Binding-site contacts:
Ligand atom O5 contacts residue THR155 of chain 3.C at 3.8 Å.
Ligand atom N2 contacts residue ASN153 of chain 3.C at 3.2 Å (h-bond).
Ligand atom C8 contacts residue TRP101 of chain 3.E at 4.4 Å (hydrophobic).
Ligand atom O5 contacts residue HIS158 of chain 3.C at 3.2 Å.
Ligand atom C8 contacts residue ALA150 of chain 3.C at 4.5 Å (hydrophobic).
Ligand atom O5 contacts residue ASN153 of chain 3.C at 2.2 Å (h-bond).
Ligand atom C8 contacts residue ASN153 of chain 3.C at 3.9 Å.
Ligand atom O5 contacts residue GLY156 of chain 3.C at 3.9 Å.
Ligand atom C5 contacts residue ASN153 of chain 3.C at 3.6 Å.
Ligand atom C3 contacts residue HIS149 of chain 3.C at 4.3 Å.
Ligand atom O7 contacts residue GLY102 of chain 3.E at 3.0 Å (h-bond).
Ligand atom O3 contacts residue HIS149 of chain 3.C at 4.2 Å.
Ligand atom C1 contacts residue THR155 of chain 3.C at 3.7 Å.
Ligand atom C7 contacts residue ASN153 of chain 3.C at 3.6 Å.
Ligand atom C4 contacts residue ASN153 of chain 3.C at 4.2 Å.
Ligand atom C5 contacts residue HIS158 of chain 3.C at 4.2 Å.
Ligand atom O5 contacts residue HIS149 of chain 3.C at 3.8 Å.
Ligand atom C5 contacts residue GLY156 of chain 3.C at 4.0 Å.
Ligand atom O6 contacts residue HIS158 of chain 3.C at 3.4 Å.
Ligand atom C6 contacts residue GLY156 of chain 3.C at 3.8 Å.
Ligand atom C8 contacts residue HIS149 of chain 3.C at 3.5 Å.
Ligand atom O7 contacts residue ASN153 of chain 3.C at 4.0 Å.
Ligand atom C2 contacts residue HIS149 of chain 3.C at 3.6 Å.
Ligand atom C3 contacts residue ASN153 of chain 3.C at 3.9 Å.
Ligand atom O7 contacts residue TRP101 of chain 3.E at 3.4 Å (h-bond).
Ligand atom C4 contacts residue HIS149 of chain 3.C at 3.7 Å.
Ligand atom C1 contacts residue HIS149 of chain 3.C at 3.7 Å.
Ligand atom O7 contacts residue ASN103 of chain 3.E at 4.5 Å.
Ligand atom C1 contacts residue ASN153 of chain 3.C at 1.4 Å.
Ligand atom C6 contacts residue HIS158 of chain 3.C at 3.9 Å.
Ligand atom C5 contacts residue HIS149 of chain 3.C at 3.6 Å.
Ligand atom C1 contacts residue HIS158 of chain 3.C at 4.1 Å.
Ligand atom C7 contacts residue GLY102 of chain 3.E at 4.0 Å.
Ligand atom C6 contacts residue HIS149 of chain 3.C at 4.1 Å.
Ligand atom O6 contacts residue HIS149 of chain 3.C at 3.6 Å.
Ligand atom C2 contacts residue ASN153 of chain 3.C at 2.6 Å.
Ligand atom C7 contacts residue TRP101 of chain 3.E at 4.3 Å (hydrophobic).

A small-molecule ligand and the protein it binds are described below.
Small molecule (SMILES): CC(=O)N[C@H]1[C@H](O[C@H]2[C@H](O)[C@@H](NC(C)=O)CO[C@@H]2CO)O[C@H](CO)[C@@H](O)[C@@H]1O

Sequence of chain 3.E:
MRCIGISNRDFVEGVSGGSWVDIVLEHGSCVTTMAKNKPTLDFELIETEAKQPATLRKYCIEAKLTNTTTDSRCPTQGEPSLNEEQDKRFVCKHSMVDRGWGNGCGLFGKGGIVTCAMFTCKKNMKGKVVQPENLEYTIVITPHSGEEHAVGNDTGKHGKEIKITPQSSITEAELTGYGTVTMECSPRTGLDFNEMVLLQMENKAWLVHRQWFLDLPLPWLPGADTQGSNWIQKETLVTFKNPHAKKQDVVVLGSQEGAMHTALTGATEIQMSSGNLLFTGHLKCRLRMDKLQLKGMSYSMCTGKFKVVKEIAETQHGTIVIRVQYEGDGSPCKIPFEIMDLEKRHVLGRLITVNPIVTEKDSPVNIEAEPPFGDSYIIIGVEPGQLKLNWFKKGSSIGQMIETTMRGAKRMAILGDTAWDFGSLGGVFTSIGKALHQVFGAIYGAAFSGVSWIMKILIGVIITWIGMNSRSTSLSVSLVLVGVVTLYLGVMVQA

Sequence of chain 3.C:
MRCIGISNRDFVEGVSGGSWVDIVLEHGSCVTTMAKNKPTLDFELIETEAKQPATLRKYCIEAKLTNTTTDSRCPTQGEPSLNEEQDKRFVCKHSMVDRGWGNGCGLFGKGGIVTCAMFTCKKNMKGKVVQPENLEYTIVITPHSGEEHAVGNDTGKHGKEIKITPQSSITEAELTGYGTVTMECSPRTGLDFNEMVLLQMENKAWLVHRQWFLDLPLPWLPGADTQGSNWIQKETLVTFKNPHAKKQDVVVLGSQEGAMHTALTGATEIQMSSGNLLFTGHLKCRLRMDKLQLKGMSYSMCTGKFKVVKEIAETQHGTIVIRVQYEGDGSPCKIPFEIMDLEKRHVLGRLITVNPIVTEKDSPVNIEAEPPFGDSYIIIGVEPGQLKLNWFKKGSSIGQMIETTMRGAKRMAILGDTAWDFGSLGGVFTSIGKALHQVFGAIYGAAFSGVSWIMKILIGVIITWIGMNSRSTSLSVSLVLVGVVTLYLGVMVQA